Sequence of chain 1.A:
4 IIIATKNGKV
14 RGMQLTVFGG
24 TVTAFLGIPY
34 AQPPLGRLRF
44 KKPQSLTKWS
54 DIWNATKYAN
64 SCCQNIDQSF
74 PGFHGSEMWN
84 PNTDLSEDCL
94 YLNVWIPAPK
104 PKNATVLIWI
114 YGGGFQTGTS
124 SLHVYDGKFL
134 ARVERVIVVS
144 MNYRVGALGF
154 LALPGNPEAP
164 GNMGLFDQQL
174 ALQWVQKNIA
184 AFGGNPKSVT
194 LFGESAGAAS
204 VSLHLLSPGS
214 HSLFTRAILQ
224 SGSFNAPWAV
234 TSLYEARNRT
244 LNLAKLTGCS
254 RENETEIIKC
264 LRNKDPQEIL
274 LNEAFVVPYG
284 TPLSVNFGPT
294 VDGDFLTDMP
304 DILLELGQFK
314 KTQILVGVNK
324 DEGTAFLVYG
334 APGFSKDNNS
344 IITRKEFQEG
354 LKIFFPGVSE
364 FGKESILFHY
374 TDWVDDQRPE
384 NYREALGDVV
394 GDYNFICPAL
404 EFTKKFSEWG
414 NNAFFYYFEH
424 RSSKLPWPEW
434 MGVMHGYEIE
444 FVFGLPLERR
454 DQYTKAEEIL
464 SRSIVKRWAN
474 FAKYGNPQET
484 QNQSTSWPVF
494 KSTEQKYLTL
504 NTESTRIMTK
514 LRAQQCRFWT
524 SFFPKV

A protein and the small-molecule ligand that binds it are described below.
Small molecule (SMILES): CC(=O)N[C@H]1[C@H](O[C@H]2[C@H](O)[C@@H](NC(C)=O)CO[C@@H]2CO[C@@H]2O[C@@H](C)[C@@H](O)[C@@H](O)[C@@H]2O)O[C@H](CO)[C@@H](O)[C@@H]1O

Binding-site contacts:
Ligand atom C1 contacts residue ASN341 of chain 1.A at 1.4 Å.
Ligand atom C8 contacts residue GLY336 of chain 1.A at 3.0 Å.
Ligand atom C5 contacts residue PHE337 of chain 1.A at 4.1 Å (hydrophobic).
Ligand atom C6 contacts residue SER338 of chain 1.A at 4.0 Å.
Ligand atom O5 contacts residue ASN341 of chain 1.A at 2.4 Å (h-bond).
Ligand atom O5 contacts residue SER338 of chain 1.A at 4.1 Å.
Ligand atom C2 contacts residue ASN341 of chain 1.A at 2.4 Å.
Ligand atom C5 contacts residue GLY336 of chain 1.A at 4.4 Å.
Ligand atom C1 contacts residue SER338 of chain 1.A at 3.8 Å.
Ligand atom C5 contacts residue SER338 of chain 1.A at 4.5 Å.
Ligand atom N2 contacts residue ASN341 of chain 1.A at 2.9 Å (h-bond).
Ligand atom C8 contacts residue ASN342 of chain 1.A at 3.6 Å.
Ligand atom C8 contacts residue ASN341 of chain 1.A at 4.3 Å.
Ligand atom C6 contacts residue ASN341 of chain 1.A at 4.2 Å.
Ligand atom C7 contacts residue ASN342 of chain 1.A at 4.4 Å.
Ligand atom N2 contacts residue GLY336 of chain 1.A at 4.3 Å.
Ligand atom C8 contacts residue PRO335 of chain 1.A at 3.9 Å (hydrophobic).
Ligand atom C5 contacts residue SER338 of chain 1.A at 3.9 Å.
Ligand atom C5 contacts residue ASN341 of chain 1.A at 3.7 Å.
Ligand atom C3 contacts residue GLY336 of chain 1.A at 4.0 Å.
Ligand atom C6 contacts residue PHE337 of chain 1.A at 4.1 Å (hydrophobic).
Ligand atom C7 contacts residue ASN341 of chain 1.A at 3.1 Å.
Ligand atom C8 contacts residue ILE344 of chain 1.A at 4.3 Å (hydrophobic).
Ligand atom C3 contacts residue ASN341 of chain 1.A at 3.8 Å.
Ligand atom C6 contacts residue SER338 of chain 1.A at 3.7 Å.
Ligand atom O7 contacts residue ASN341 of chain 1.A at 2.9 Å (h-bond).
Ligand atom C7 contacts residue GLY336 of chain 1.A at 4.1 Å.
Ligand atom C1 contacts residue GLY336 of chain 1.A at 4.2 Å.
Ligand atom C2 contacts residue GLY336 of chain 1.A at 4.4 Å.
Ligand atom C6 contacts residue ASP340 of chain 1.A at 4.1 Å.
Ligand atom C4 contacts residue ASN341 of chain 1.A at 4.2 Å.
Ligand atom O4 contacts residue GLY336 of chain 1.A at 4.2 Å.
Ligand atom O5 contacts residue SER338 of chain 1.A at 3.4 Å.